Sequence of chain 1.C:
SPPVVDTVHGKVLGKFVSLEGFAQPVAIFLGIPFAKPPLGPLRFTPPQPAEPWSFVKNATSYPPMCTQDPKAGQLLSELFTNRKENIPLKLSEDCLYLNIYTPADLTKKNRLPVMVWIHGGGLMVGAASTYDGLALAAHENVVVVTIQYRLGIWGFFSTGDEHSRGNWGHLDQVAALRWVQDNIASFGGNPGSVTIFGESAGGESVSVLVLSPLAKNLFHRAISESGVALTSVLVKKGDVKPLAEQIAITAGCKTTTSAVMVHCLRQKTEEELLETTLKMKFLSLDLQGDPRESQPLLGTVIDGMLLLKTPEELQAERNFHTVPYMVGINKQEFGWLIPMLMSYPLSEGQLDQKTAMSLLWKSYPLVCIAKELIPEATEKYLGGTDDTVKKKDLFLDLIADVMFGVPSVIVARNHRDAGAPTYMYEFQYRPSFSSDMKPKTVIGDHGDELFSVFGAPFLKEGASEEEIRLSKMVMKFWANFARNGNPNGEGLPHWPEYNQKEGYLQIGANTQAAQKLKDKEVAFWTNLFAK

Binding-site contacts:
Ligand atom C2 contacts residue ALA204 of chain 1.C at 3.8 Å (hydrophobic).
Ligand atom N15 contacts residue LEU369 of chain 1.C at 4.4 Å.
Ligand atom C5 contacts residue LEU237 of chain 1.C at 4.2 Å (hydrophobic).
Ligand atom N15 contacts residue MET345 of chain 1.C at 4.2 Å.
Ligand atom C8 contacts residue SER203 of chain 1.C at 4.1 Å.
Ligand atom C1 contacts residue THR234 of chain 1.C at 4.0 Å.
Ligand atom C9 contacts residue ILE341 of chain 1.C at 4.2 Å (hydrophobic).
Ligand atom C6 contacts residue MET406 of chain 1.C at 4.2 Å (hydrophobic).
Ligand atom C3 contacts residue HIS449 of chain 1.C at 4.3 Å.
Ligand atom C6 contacts residue VAL236 of chain 1.C at 3.5 Å (hydrophobic).
Ligand atom C11 contacts residue HIS449 of chain 1.C at 4.4 Å.
Ligand atom C5 contacts residue MET406 of chain 1.C at 3.8 Å (hydrophobic).
Ligand atom C1 contacts residue LEU237 of chain 1.C at 3.5 Å (hydrophobic).
Ligand atom C13 contacts residue LEU344 of chain 1.C at 4.2 Å (hydrophobic).
Ligand atom C13 contacts residue LEU286 of chain 1.C at 4.2 Å (hydrophobic).
Ligand atom C12 contacts residue ILE341 of chain 1.C at 4.4 Å (hydrophobic).
Ligand atom C14 contacts residue LEU286 of chain 1.C at 4.4 Å (hydrophobic).
Ligand atom C1 contacts residue SER203 of chain 1.C at 4.2 Å.
Ligand atom C1 contacts residue ALA204 of chain 1.C at 4.3 Å (hydrophobic).
Ligand atom C10 contacts residue LEU300 of chain 1.C at 4.3 Å (hydrophobic).
Ligand atom C14 contacts residue ILE341 of chain 1.C at 4.1 Å (hydrophobic).
Ligand atom C3 contacts residue SER203 of chain 1.C at 3.5 Å.
Ligand atom C8 contacts residue GLY125 of chain 1.C at 4.3 Å.
Ligand atom C12 contacts residue LEU344 of chain 1.C at 3.9 Å (hydrophobic).
Ligand atom N15 contacts residue LEU300 of chain 1.C at 3.8 Å.
Ligand atom C8 contacts residue HIS449 of chain 1.C at 4.4 Å.
Ligand atom C6 contacts residue PHE407 of chain 1.C at 4.2 Å (hydrophobic).
Ligand atom C2 contacts residue LEU237 of chain 1.C at 4.2 Å (hydrophobic).
Ligand atom C2 contacts residue SER203 of chain 1.C at 3.0 Å.
Ligand atom C14 contacts residue MET345 of chain 1.C at 4.3 Å (hydrophobic).
Ligand atom N7 contacts residue HIS449 of chain 1.C at 3.7 Å.
Ligand atom N7 contacts residue SER203 of chain 1.C at 3.0 Å (h-bond).
Ligand atom C1 contacts residue PHE407 of chain 1.C at 3.6 Å (hydrophobic).
Ligand atom N7 contacts residue GLY125 of chain 1.C at 4.2 Å.
Ligand atom C2 contacts residue HIS449 of chain 1.C at 4.3 Å.
Ligand atom C5 contacts residue VAL236 of chain 1.C at 3.4 Å (hydrophobic).
Ligand atom C2 contacts residue PHE407 of chain 1.C at 3.9 Å (hydrophobic).
Ligand atom C6 contacts residue LEU237 of chain 1.C at 3.6 Å (hydrophobic).
Ligand atom C11 contacts residue SER203 of chain 1.C at 4.3 Å.
Ligand atom C6 contacts residue THR234 of chain 1.C at 3.5 Å.

This small molecule binds to this protein.
Small molecule (SMILES): Nc1c2c(nc3ccccc13)CCCC2